A small-molecule ligand and the protein it binds are described below.
Small molecule (SMILES): Oc1cc(Cl)ccc1Oc1ccc(Cl)cc1Cl

Binding-site contacts:
Ligand atom C11 contacts residue SER92 of chain 1.D at 4.0 Å.
Ligand atom C1 contacts residue TYR151 of chain 1.D at 3.3 Å (hydrophobic).
Ligand atom CL15 contacts residue HIS194 of chain 1.D at 3.7 Å.
Ligand atom CL15 contacts residue SER92 of chain 1.D at 3.5 Å.
Ligand atom C2 contacts residue NDP1 of chain 1.L at 3.6 Å.
Ligand atom C2 contacts residue PHE195 of chain 1.D at 3.8 Å (hydrophobic).
Ligand atom C12 contacts residue PHE195 of chain 1.D at 4.0 Å (hydrophobic).
Ligand atom O17 contacts residue SER141 of chain 1.D at 4.1 Å.
Ligand atom C10 contacts residue SER92 of chain 1.D at 3.9 Å.
Ligand atom CL14 contacts residue NDP1 of chain 1.L at 4.0 Å.
Ligand atom C4 contacts residue ALA191 of chain 1.D at 3.8 Å (hydrophobic).
Ligand atom C11 contacts residue HIS194 of chain 1.D at 4.0 Å.
Ligand atom CL16 contacts residue ALA91 of chain 1.D at 3.7 Å.
Ligand atom C8 contacts residue ALA191 of chain 1.D at 3.8 Å (hydrophobic).
Ligand atom O17 contacts residue NDP1 of chain 1.L at 2.8 Å (h-bond).
Ligand atom CL16 contacts residue ALA191 of chain 1.D at 3.6 Å.
Ligand atom C1 contacts residue SER141 of chain 1.D at 3.7 Å.
Ligand atom C3 contacts residue NDP1 of chain 1.L at 3.0 Å.
Ligand atom C10 contacts residue ALA91 of chain 1.D at 3.9 Å (hydrophobic).
Ligand atom O7 contacts residue ALA191 of chain 1.D at 3.7 Å.
Ligand atom CL16 contacts residue NDP1 of chain 1.L at 3.4 Å.
Ligand atom C10 contacts residue HIS194 of chain 1.D at 4.0 Å.
Ligand atom C3 contacts residue PHE195 of chain 1.D at 3.6 Å (hydrophobic).
Ligand atom C6 contacts residue TYR151 of chain 1.D at 3.1 Å (hydrophobic).
Ligand atom C3 contacts residue LEU192 of chain 1.D at 3.6 Å (hydrophobic).
Ligand atom O7 contacts residue NDP1 of chain 1.L at 3.3 Å.
Ligand atom C13 contacts residue TYR151 of chain 1.D at 4.0 Å (hydrophobic).
Ligand atom CL15 contacts residue GLY93 of chain 1.D at 3.2 Å.
Ligand atom C8 contacts residue NDP1 of chain 1.L at 4.1 Å.
Ligand atom O17 contacts residue TYR151 of chain 1.D at 2.4 Å (h-bond).
Ligand atom C4 contacts residue PHE195 of chain 1.D at 3.6 Å (hydrophobic).
Ligand atom C9 contacts residue ALA191 of chain 1.D at 3.7 Å (hydrophobic).
Ligand atom O17 contacts residue VAL154 of chain 1.D at 3.9 Å.
Ligand atom C13 contacts residue PHE195 of chain 1.D at 3.6 Å (hydrophobic).
Ligand atom C6 contacts residue NDP1 of chain 1.L at 3.6 Å.
Ligand atom CL14 contacts residue LEU148 of chain 1.D at 3.9 Å.
Ligand atom C1 contacts residue NDP1 of chain 1.L at 3.7 Å.
Ligand atom C4 contacts residue NDP1 of chain 1.L at 3.2 Å.
Ligand atom C5 contacts residue NDP1 of chain 1.L at 3.5 Å.
Ligand atom C4 contacts residue LEU192 of chain 1.D at 4.2 Å (hydrophobic).

Sequence of chain 1.D:
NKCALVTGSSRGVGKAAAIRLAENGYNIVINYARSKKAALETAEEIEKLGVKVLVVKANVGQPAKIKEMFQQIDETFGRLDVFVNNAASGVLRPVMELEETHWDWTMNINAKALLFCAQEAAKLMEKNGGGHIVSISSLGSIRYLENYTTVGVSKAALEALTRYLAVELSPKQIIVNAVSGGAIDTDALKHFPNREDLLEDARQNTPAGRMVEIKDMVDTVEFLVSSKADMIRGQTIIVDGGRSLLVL